Sequence of chain 2.A:
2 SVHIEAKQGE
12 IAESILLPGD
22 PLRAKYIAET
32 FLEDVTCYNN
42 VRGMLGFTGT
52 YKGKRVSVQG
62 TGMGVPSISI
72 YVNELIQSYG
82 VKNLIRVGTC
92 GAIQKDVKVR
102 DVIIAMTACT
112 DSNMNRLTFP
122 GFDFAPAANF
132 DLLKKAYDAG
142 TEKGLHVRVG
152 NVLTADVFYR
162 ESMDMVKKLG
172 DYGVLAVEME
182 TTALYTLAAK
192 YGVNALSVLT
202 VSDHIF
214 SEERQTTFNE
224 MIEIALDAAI

A small-molecule ligand and the protein it binds are described below.
Small molecule (SMILES): O=c1[nH]cnc2c1ncn2[C@@H]1O[C@H](CO)[C@@H](O)[C@H]1O

Sequence of chain 5.A:
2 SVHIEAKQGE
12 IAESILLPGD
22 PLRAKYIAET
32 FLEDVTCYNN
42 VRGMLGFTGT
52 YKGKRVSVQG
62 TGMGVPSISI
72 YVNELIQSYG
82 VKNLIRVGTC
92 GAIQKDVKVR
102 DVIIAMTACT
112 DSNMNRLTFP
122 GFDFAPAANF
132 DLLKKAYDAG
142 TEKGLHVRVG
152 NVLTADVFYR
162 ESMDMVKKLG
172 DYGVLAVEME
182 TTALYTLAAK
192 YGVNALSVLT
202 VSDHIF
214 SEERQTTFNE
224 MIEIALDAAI

Binding-site contacts:
Ligand atom C6 contacts residue PHE159 of chain 5.A at 3.7 Å (hydrophobic).
Ligand atom C2' contacts residue SO41 of chain 5.C at 3.6 Å.
Ligand atom C3' contacts residue GLU181 of chain 5.A at 3.6 Å.
Ligand atom C4' contacts residue ARG43 of chain 2.A at 3.6 Å.
Ligand atom N1 contacts residue PHE159 of chain 5.A at 3.5 Å.
Ligand atom C4 contacts residue VAL178 of chain 5.A at 3.8 Å (hydrophobic).
Ligand atom C2 contacts residue PHE159 of chain 5.A at 3.3 Å (hydrophobic).
Ligand atom O2' contacts residue MET180 of chain 5.A at 2.9 Å (h-bond).
Ligand atom O5' contacts residue HIS4 of chain 2.A at 2.6 Å (h-bond).
Ligand atom N7 contacts residue GLY92 of chain 5.A at 3.4 Å (h-bond).
Ligand atom C2' contacts residue MET180 of chain 5.A at 3.6 Å (hydrophobic).
Ligand atom O3' contacts residue MET64 of chain 5.A at 3.7 Å.
Ligand atom C5' contacts residue MET64 of chain 5.A at 3.7 Å (hydrophobic).
Ligand atom C5 contacts residue VAL178 of chain 5.A at 3.6 Å (hydrophobic).
Ligand atom O4' contacts residue ARG43 of chain 2.A at 3.4 Å (salt-bridge).
Ligand atom C5 contacts residue GLY92 of chain 5.A at 3.8 Å.
Ligand atom O4' contacts residue THR90 of chain 5.A at 3.5 Å (h-bond).
Ligand atom O2' contacts residue SO41 of chain 5.C at 3.2 Å (h-bond).
Ligand atom C5' contacts residue PHE159 of chain 5.A at 3.7 Å (hydrophobic).
Ligand atom O6 contacts residue GLY92 of chain 5.A at 3.6 Å.
Ligand atom O5' contacts residue PHE159 of chain 5.A at 3.4 Å.
Ligand atom N7 contacts residue CYS91 of chain 5.A at 3.4 Å.
Ligand atom O3' contacts residue SO41 of chain 5.C at 2.6 Å (h-bond).
Ligand atom C3' contacts residue SO41 of chain 5.C at 3.6 Å.
Ligand atom C4' contacts residue SO41 of chain 5.C at 3.5 Å.
Ligand atom O2' contacts residue GLU179 of chain 5.A at 3.4 Å.
Ligand atom O2' contacts residue THR90 of chain 5.A at 3.8 Å.
Ligand atom C4' contacts residue MET64 of chain 5.A at 3.8 Å (hydrophobic).
Ligand atom O3' contacts residue GLU181 of chain 5.A at 2.7 Å (salt-bridge).
Ligand atom C8 contacts residue CYS91 of chain 5.A at 3.5 Å (hydrophobic).
Ligand atom N3 contacts residue PHE159 of chain 5.A at 3.7 Å.
Ligand atom O2' contacts residue ARG87 of chain 5.A at 3.1 Å (salt-bridge).
Ligand atom C5' contacts residue HIS4 of chain 2.A at 3.5 Å.
Ligand atom O4' contacts residue SO41 of chain 5.C at 3.5 Å (h-bond).
Ligand atom O2' contacts residue GLU181 of chain 5.A at 2.7 Å (salt-bridge).
Ligand atom C1' contacts residue SO41 of chain 5.C at 3.2 Å.
Ligand atom N3 contacts residue MET180 of chain 5.A at 3.6 Å.
Ligand atom C8 contacts residue THR90 of chain 5.A at 3.2 Å.
Ligand atom N9 contacts residue THR90 of chain 5.A at 3.6 Å.
Ligand atom C1' contacts residue THR90 of chain 5.A at 3.5 Å.